This protein binds this small molecule.
Small molecule (SMILES): CC(=O)N[C@@H]1[C@@H](O)[C@H](O)[C@@H](CO)O[C@H]1O

Binding-site contacts:
Ligand atom C1 contacts residue VAL314 of chain 5.E at 4.4 Å (hydrophobic).
Ligand atom C7 contacts residue ASN315 of chain 5.E at 3.3 Å.
Ligand atom C2 contacts residue ASN315 of chain 5.E at 2.5 Å.
Ligand atom C1 contacts residue ASN315 of chain 5.E at 1.4 Å.
Ligand atom C8 contacts residue ILE281 of chain 5.E at 4.5 Å (hydrophobic).
Ligand atom C3 contacts residue ASN315 of chain 5.E at 3.8 Å.
Ligand atom O5 contacts residue ASN315 of chain 5.E at 2.4 Å (h-bond).
Ligand atom C4 contacts residue ASN315 of chain 5.E at 4.3 Å.
Ligand atom N2 contacts residue ASN315 of chain 5.E at 2.8 Å (h-bond).
Ligand atom O7 contacts residue ASN315 of chain 5.E at 4.2 Å.
Ligand atom C5 contacts residue ASN315 of chain 5.E at 3.7 Å.
Ligand atom C8 contacts residue ASN315 of chain 5.E at 3.5 Å.
Ligand atom O5 contacts residue VAL314 of chain 5.E at 3.8 Å.
Ligand atom C6 contacts residue THR313 of chain 5.E at 4.5 Å.
Ligand atom C6 contacts residue ASN315 of chain 5.E at 4.5 Å.
Ligand atom O5 contacts residue THR313 of chain 5.E at 4.3 Å.

Sequence of chain 5.E:
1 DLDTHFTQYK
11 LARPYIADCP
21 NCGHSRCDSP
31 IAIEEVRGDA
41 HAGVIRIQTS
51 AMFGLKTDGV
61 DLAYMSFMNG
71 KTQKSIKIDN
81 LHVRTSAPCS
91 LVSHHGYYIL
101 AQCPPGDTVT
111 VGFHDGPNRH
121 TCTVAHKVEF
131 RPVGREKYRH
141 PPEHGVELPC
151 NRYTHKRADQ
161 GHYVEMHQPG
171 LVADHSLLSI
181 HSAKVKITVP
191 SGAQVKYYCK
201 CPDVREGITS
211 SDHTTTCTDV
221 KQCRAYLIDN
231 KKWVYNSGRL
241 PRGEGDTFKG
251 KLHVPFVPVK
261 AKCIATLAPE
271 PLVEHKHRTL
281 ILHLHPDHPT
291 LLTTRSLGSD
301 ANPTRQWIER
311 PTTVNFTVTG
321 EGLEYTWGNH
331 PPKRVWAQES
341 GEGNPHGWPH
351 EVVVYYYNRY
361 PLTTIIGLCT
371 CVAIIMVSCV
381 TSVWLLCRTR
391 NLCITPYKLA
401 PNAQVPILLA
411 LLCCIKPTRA